Binding-site contacts:
Ligand atom C5 contacts residue ASN603 of chain 1.D at 3.7 Å.
Ligand atom C4 contacts residue ASN603 of chain 1.D at 4.2 Å.
Ligand atom N2 contacts residue ASN603 of chain 1.D at 2.9 Å (h-bond).
Ligand atom C7 contacts residue ASN603 of chain 1.D at 3.5 Å.
Ligand atom O5 contacts residue ASN603 of chain 1.D at 2.4 Å (h-bond).
Ligand atom C3 contacts residue ASN603 of chain 1.D at 3.8 Å.
Ligand atom O6 contacts residue THR605 of chain 1.D at 3.9 Å.
Ligand atom O7 contacts residue ASN603 of chain 1.D at 3.7 Å.
Ligand atom C1 contacts residue ASN603 of chain 1.D at 1.4 Å.
Ligand atom C2 contacts residue ASN603 of chain 1.D at 2.5 Å.

This protein binds this small molecule.
Small molecule (SMILES): CC(=O)N[C@@H]1[C@@H](O)[C@H](O)[C@@H](CO)O[C@H]1O

Sequence of chain 1.D:
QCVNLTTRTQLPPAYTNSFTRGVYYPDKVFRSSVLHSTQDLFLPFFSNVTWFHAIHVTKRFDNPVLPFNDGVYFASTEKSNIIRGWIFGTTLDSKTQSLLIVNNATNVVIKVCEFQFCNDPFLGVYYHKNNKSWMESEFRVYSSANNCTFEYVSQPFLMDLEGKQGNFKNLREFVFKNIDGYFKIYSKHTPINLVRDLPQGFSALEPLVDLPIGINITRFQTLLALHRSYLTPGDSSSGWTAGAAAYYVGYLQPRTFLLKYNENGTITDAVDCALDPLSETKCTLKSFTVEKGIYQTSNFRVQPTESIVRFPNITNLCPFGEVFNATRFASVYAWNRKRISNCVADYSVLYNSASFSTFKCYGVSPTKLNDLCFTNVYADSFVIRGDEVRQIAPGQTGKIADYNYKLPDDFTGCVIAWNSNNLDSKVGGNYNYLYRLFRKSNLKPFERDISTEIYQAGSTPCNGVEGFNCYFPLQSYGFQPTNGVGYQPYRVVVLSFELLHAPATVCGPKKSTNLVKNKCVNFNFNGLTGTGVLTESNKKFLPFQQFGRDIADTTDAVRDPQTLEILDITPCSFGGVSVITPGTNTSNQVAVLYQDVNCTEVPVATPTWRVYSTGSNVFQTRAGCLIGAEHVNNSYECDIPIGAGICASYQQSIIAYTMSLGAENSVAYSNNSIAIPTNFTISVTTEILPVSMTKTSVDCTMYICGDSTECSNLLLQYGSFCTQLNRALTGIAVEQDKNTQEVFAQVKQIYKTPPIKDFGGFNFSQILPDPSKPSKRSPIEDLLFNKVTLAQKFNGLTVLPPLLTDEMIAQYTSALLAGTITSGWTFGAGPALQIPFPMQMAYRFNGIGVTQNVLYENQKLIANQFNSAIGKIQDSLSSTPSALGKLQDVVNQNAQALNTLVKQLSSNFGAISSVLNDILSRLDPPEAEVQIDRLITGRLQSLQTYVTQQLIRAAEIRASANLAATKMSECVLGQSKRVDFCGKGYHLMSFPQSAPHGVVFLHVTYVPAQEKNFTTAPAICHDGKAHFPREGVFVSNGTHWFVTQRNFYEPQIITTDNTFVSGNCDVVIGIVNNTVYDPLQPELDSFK